Binding-site contacts:
Ligand atom C5 contacts residue SER108 of chain 1.B at 4.2 Å.
Ligand atom C4 contacts residue PRO110 of chain 1.B at 3.8 Å (hydrophobic).
Ligand atom C8 contacts residue TYR24 of chain 1.B at 4.0 Å (hydrophobic).
Ligand atom C9 contacts residue TYR24 of chain 1.B at 3.5 Å (hydrophobic).
Ligand atom C contacts residue SER108 of chain 1.B at 3.8 Å.
Ligand atom C5 contacts residue PRO110 of chain 1.B at 4.3 Å (hydrophobic).
Ligand atom C7 contacts residue TYR24 of chain 1.B at 4.3 Å (hydrophobic).
Ligand atom C9 contacts residue SER25 of chain 1.B at 3.9 Å.
Ligand atom N1 contacts residue SER25 of chain 1.B at 2.9 Å (h-bond).
Ligand atom C contacts residue VAL107 of chain 1.B at 4.2 Å (hydrophobic).
Ligand atom C1 contacts residue PHE26 of chain 1.B at 4.0 Å (hydrophobic).
Ligand atom C contacts residue PHE26 of chain 1.B at 4.3 Å (hydrophobic).
Ligand atom C4 contacts residue TYR24 of chain 1.B at 4.0 Å (hydrophobic).
Ligand atom C8 contacts residue SER25 of chain 1.B at 4.5 Å.
Ligand atom C5 contacts residue ILE21 of chain 1.B at 4.4 Å (hydrophobic).
Ligand atom O contacts residue PRO110 of chain 1.B at 3.8 Å.
Ligand atom C5 contacts residue PHE26 of chain 1.B at 4.4 Å (hydrophobic).
Ligand atom C7 contacts residue PRO110 of chain 1.B at 4.1 Å (hydrophobic).
Ligand atom C5 contacts residue TYR24 of chain 1.B at 4.1 Å (hydrophobic).
Ligand atom N1 contacts residue TYR24 of chain 1.B at 3.9 Å.
Ligand atom N contacts residue TYR24 of chain 1.B at 3.3 Å.
Ligand atom N contacts residue PRO110 of chain 1.B at 4.4 Å.

Sequence of chain 1.B:
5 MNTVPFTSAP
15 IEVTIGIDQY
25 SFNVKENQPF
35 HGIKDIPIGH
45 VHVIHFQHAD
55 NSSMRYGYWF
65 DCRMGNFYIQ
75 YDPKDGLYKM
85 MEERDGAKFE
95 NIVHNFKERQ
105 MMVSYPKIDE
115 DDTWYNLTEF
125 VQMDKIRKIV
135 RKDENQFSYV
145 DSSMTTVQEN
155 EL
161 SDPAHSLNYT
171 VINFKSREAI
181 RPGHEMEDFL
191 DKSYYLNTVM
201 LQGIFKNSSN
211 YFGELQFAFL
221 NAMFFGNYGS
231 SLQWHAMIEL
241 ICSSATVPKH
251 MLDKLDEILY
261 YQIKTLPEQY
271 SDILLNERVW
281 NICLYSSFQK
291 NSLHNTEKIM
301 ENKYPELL

The protein below binds the small molecule below.
Small molecule (SMILES): NCCNC(=O)CC1CCCCC1